The small molecule below binds the protein below.
Small molecule (SMILES): O=C(O)c1ccc2c(c1)nc(Nc1cccc(C(F)(F)F)c1)c1nc(NC3CC3)ncc12

Binding-site contacts:
Ligand atom CAN contacts residue VAL116 of chain 1.A at 3.5 Å (hydrophobic).
Ligand atom CAG contacts residue EDO1 of chain 1.I at 3.6 Å.
Ligand atom C4 contacts residue MET163 of chain 1.A at 3.6 Å (hydrophobic).
Ligand atom CAN contacts residue EDO1 of chain 1.O at 3.4 Å.
Ligand atom CBE contacts residue VAL116 of chain 1.A at 3.6 Å (hydrophobic).
Ligand atom FAC contacts residue ARG47 of chain 1.A at 3.2 Å.
Ligand atom CAI contacts residue PHE113 of chain 1.A at 3.6 Å (hydrophobic).
Ligand atom CAU contacts residue ASP175 of chain 1.A at 3.4 Å.
Ligand atom CAH contacts residue LEU45 of chain 1.A at 3.6 Å (hydrophobic).
Ligand atom CAU contacts residue LYS68 of chain 1.A at 3.8 Å.
Ligand atom CAO contacts residue LEU45 of chain 1.A at 3.6 Å (hydrophobic).
Ligand atom OAB contacts residue PHE113 of chain 1.A at 3.4 Å.
Ligand atom CBA contacts residue ILE174 of chain 1.A at 3.8 Å (hydrophobic).
Ligand atom CAM contacts residue ILE174 of chain 1.A at 3.7 Å (hydrophobic).
Ligand atom C5 contacts residue MET163 of chain 1.A at 3.4 Å (hydrophobic).
Ligand atom OAA contacts residue LYS68 of chain 1.A at 2.9 Å (salt-bridge).
Ligand atom NAT contacts residue HIS115 of chain 1.A at 3.6 Å (h-bond).
Ligand atom C6 contacts residue VAL66 of chain 1.A at 3.6 Å (hydrophobic).
Ligand atom CAH contacts residue GLY46 of chain 1.A at 3.8 Å.
Ligand atom CAO contacts residue HIS115 of chain 1.A at 3.2 Å.
Ligand atom FAE contacts residue VAL53 of chain 1.A at 3.3 Å.
Ligand atom OAA contacts residue ASP175 of chain 1.A at 3.4 Å.
Ligand atom N1 contacts residue VAL116 of chain 1.A at 3.1 Å (h-bond).
Ligand atom N3 contacts residue MET163 of chain 1.A at 3.6 Å.
Ligand atom FAC contacts residue GLY46 of chain 1.A at 3.0 Å.
Ligand atom C2 contacts residue VAL66 of chain 1.A at 3.6 Å (hydrophobic).
Ligand atom C2 contacts residue VAL116 of chain 1.A at 3.5 Å (hydrophobic).
Ligand atom NAQ contacts residue VAL53 of chain 1.A at 3.7 Å.
Ligand atom OAB contacts residue ASP175 of chain 1.A at 2.8 Å (salt-bridge).
Ligand atom NAT contacts residue VAL116 of chain 1.A at 2.8 Å (h-bond).
Ligand atom FAC contacts residue VAL53 of chain 1.A at 3.5 Å.
Ligand atom CAU contacts residue PHE113 of chain 1.A at 3.8 Å (hydrophobic).
Ligand atom C6 contacts residue MET163 of chain 1.A at 3.6 Å (hydrophobic).
Ligand atom CAG contacts residue LEU45 of chain 1.A at 3.7 Å (hydrophobic).
Ligand atom C6 contacts residue GLU114 of chain 1.A at 3.7 Å.
Ligand atom N1 contacts residue VAL66 of chain 1.A at 3.5 Å.
Ligand atom CAF contacts residue LEU45 of chain 1.A at 3.4 Å (hydrophobic).
Ligand atom C2 contacts residue MET163 of chain 1.A at 3.6 Å (hydrophobic).
Ligand atom CAN contacts residue HIS115 of chain 1.A at 3.7 Å.
Ligand atom CAN contacts residue ASN118 of chain 1.A at 3.7 Å.

Sequence of chain 1.A:
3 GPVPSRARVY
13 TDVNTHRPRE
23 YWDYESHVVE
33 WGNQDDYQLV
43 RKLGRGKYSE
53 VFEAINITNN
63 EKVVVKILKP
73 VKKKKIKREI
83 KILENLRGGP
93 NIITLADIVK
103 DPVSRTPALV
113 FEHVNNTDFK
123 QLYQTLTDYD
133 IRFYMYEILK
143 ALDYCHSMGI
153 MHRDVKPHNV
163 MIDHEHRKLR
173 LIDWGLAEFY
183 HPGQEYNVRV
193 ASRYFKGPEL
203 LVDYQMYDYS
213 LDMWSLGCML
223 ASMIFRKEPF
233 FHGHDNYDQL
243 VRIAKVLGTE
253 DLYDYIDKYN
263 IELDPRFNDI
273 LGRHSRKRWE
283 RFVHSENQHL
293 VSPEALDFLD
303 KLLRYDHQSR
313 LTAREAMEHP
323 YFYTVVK